Sequence of chain 1.D:
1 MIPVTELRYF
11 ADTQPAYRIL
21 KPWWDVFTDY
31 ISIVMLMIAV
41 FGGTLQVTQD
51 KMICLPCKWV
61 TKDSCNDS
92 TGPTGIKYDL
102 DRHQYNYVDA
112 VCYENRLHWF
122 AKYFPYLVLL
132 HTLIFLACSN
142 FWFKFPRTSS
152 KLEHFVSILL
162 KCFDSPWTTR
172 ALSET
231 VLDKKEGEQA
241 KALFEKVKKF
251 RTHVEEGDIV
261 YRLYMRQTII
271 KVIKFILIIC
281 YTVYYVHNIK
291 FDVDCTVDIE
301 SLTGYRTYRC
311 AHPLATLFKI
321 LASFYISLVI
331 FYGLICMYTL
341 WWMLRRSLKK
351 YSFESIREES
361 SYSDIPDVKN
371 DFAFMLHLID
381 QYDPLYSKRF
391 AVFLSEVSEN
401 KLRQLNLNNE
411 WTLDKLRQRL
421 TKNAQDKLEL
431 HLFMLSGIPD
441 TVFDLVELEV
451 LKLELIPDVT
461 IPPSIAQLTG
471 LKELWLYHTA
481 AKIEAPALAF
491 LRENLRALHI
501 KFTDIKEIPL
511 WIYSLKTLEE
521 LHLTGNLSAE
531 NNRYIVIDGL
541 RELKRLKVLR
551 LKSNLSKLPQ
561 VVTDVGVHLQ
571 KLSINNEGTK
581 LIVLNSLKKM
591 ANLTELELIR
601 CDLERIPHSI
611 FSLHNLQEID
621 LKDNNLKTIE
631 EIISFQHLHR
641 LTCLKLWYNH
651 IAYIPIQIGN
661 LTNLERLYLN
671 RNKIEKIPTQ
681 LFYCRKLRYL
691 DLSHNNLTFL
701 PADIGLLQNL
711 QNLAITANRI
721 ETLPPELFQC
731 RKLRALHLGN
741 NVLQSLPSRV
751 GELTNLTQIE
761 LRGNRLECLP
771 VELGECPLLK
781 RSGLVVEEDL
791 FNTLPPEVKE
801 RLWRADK

Binding-site contacts:
Ligand atom C6 contacts residue POV1 of chain 1.T at 3.3 Å.
Ligand atom C22 contacts residue SER327 of chain 1.E at 4.4 Å.
Ligand atom C15 contacts residue POV1 of chain 1.T at 4.1 Å.
Ligand atom C9 contacts residue ILE320 of chain 1.E at 4.2 Å (hydrophobic).
Ligand atom C19 contacts residue CLR1 of chain 1.Z at 3.7 Å.
Ligand atom C12 contacts residue SER323 of chain 1.E at 2.6 Å.
Ligand atom C4 contacts residue POV1 of chain 1.T at 2.9 Å.
Ligand atom C24 contacts residue PHE324 of chain 1.E at 3.5 Å (hydrophobic).
Ligand atom C3 contacts residue POV1 of chain 1.T at 2.8 Å.
Ligand atom C21 contacts residue CLR1 of chain 1.Z at 3.6 Å.
Ligand atom C11 contacts residue SER323 of chain 1.E at 3.1 Å.
Ligand atom C1 contacts residue ILE320 of chain 1.E at 3.8 Å (hydrophobic).
Ligand atom C21 contacts residue SER327 of chain 1.E at 2.6 Å.
Ligand atom C5 contacts residue POV1 of chain 1.T at 3.9 Å.
Ligand atom C25 contacts residue PHE324 of chain 1.E at 4.1 Å (hydrophobic).
Ligand atom C20 contacts residue SER327 of chain 1.E at 4.1 Å.
Ligand atom C11 contacts residue CLR1 of chain 1.Z at 3.6 Å.
Ligand atom C16 contacts residue POV1 of chain 1.T at 4.5 Å.
Ligand atom C7 contacts residue POV1 of chain 1.T at 3.4 Å.
Ligand atom C23 contacts residue SER327 of chain 1.E at 3.7 Å.
Ligand atom C27 contacts residue PHE324 of chain 1.E at 3.9 Å (hydrophobic).
Ligand atom C2 contacts residue POV1 of chain 1.T at 4.3 Å.
Ligand atom C9 contacts residue SER323 of chain 1.E at 4.3 Å.
Ligand atom C27 contacts residue SER327 of chain 1.E at 3.8 Å.
Ligand atom C23 contacts residue PHE324 of chain 1.E at 3.8 Å (hydrophobic).
Ligand atom C26 contacts residue LEU131 of chain 1.D at 4.4 Å (hydrophobic).
Ligand atom C18 contacts residue CLR1 of chain 1.Z at 4.3 Å.
Ligand atom C1 contacts residue CLR1 of chain 1.Z at 4.5 Å.
Ligand atom C13 contacts residue SER323 of chain 1.E at 4.1 Å.
Ligand atom C12 contacts residue PHE324 of chain 1.E at 4.3 Å (hydrophobic).
Ligand atom C27 contacts residue PHE331 of chain 1.E at 3.8 Å (hydrophobic).
Ligand atom C26 contacts residue PHE324 of chain 1.E at 4.4 Å (hydrophobic).
Ligand atom C12 contacts residue ILE320 of chain 1.E at 4.4 Å (hydrophobic).
Ligand atom O1 contacts residue POV1 of chain 1.T at 2.6 Å (h-bond).
Ligand atom C21 contacts residue SER323 of chain 1.E at 3.9 Å.
Ligand atom C12 contacts residue CLR1 of chain 1.Z at 3.7 Å.

The protein below binds the small molecule below.
Small molecule (SMILES): CC(C)CCC[C@@H](C)[C@H]1CC[C@H]2[C@@H]3CC=C4C[C@@H](O)CC[C@]4(C)[C@H]3CC[C@]12C

Sequence of chain 1.E:
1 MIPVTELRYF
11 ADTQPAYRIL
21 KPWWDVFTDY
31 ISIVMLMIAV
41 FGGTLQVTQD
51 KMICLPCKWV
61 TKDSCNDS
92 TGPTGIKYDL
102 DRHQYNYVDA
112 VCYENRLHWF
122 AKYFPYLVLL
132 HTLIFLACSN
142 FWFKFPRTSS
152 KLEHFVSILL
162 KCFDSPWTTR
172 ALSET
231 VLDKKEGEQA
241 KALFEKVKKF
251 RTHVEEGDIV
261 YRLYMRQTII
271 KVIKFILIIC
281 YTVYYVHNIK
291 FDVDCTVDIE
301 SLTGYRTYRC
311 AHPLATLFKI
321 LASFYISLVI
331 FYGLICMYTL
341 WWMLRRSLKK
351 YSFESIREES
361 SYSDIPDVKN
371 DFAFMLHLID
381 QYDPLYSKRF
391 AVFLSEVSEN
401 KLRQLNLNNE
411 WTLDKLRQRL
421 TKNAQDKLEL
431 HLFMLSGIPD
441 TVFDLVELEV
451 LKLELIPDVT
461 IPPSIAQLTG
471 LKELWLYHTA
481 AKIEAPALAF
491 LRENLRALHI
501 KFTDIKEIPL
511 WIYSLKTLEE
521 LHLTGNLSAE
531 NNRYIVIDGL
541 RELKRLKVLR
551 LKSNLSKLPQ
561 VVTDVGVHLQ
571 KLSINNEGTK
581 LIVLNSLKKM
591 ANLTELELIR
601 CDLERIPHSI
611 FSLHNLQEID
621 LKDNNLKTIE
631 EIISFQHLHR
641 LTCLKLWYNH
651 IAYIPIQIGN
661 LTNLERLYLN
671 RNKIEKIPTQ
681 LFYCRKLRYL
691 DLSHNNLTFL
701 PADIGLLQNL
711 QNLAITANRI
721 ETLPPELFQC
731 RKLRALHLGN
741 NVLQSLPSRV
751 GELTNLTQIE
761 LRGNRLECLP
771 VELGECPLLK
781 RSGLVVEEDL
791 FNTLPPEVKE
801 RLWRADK